Binding-site contacts:
Ligand atom OG contacts residue ILE25 of chain 45.D at 4.0 Å.
Ligand atom CB contacts residue ARG29 of chain 45.D at 4.1 Å.
Ligand atom CD contacts residue ARG36 of chain 45.D at 4.1 Å.
Ligand atom C contacts residue ARG35 of chain 45.D at 4.4 Å.
Ligand atom OE1 contacts residue ARG36 of chain 45.D at 3.8 Å.
Ligand atom N contacts residue PRO43 of chain 45.D at 4.4 Å.
Ligand atom CA contacts residue ARG35 of chain 45.D at 3.9 Å.
Ligand atom N contacts residue ARG35 of chain 45.D at 4.1 Å.
Ligand atom C contacts residue ARG35 of chain 45.D at 3.6 Å.
Ligand atom C contacts residue ASP243 of chain 45.D at 3.8 Å.
Ligand atom NE2 contacts residue ARG36 of chain 45.D at 3.9 Å.
Ligand atom CB contacts residue ASP243 of chain 45.D at 4.3 Å.
Ligand atom CD1 contacts residue ARG29 of chain 45.D at 4.4 Å.
Ligand atom CA contacts residue ASP243 of chain 45.D at 4.3 Å.
Ligand atom CB contacts residue ARG35 of chain 45.D at 4.1 Å.
Ligand atom O contacts residue ARG29 of chain 45.D at 3.8 Å.
Ligand atom N contacts residue ASP243 of chain 45.D at 3.2 Å (salt-bridge).
Ligand atom CB contacts residue PRO43 of chain 45.D at 3.8 Å (hydrophobic).
Ligand atom C contacts residue ARG36 of chain 45.D at 3.2 Å.
Ligand atom CD1 contacts residue LEU32 of chain 45.D at 3.8 Å (hydrophobic).
Ligand atom CG2 contacts residue ASP243 of chain 45.D at 3.3 Å.
Ligand atom CB contacts residue ARG35 of chain 45.D at 3.5 Å.
Ligand atom OG contacts residue ARG29 of chain 45.D at 4.3 Å.
Ligand atom CB contacts residue LEU40 of chain 45.D at 4.1 Å (hydrophobic).
Ligand atom O contacts residue ARG35 of chain 45.D at 3.4 Å (salt-bridge).
Ligand atom CD1 contacts residue LEU40 of chain 45.D at 3.8 Å (hydrophobic).
Ligand atom O contacts residue ARG35 of chain 45.D at 3.1 Å (salt-bridge).
Ligand atom CA contacts residue ARG29 of chain 45.D at 4.0 Å.
Ligand atom CG2 contacts residue LEU40 of chain 45.D at 4.2 Å (hydrophobic).
Ligand atom CA contacts residue ASP243 of chain 45.D at 4.4 Å.
Ligand atom CG contacts residue LEU40 of chain 45.D at 4.4 Å (hydrophobic).
Ligand atom CG1 contacts residue ARG35 of chain 45.D at 4.2 Å.
Ligand atom O contacts residue ASP243 of chain 45.D at 4.1 Å.
Ligand atom N contacts residue ASP243 of chain 45.D at 2.8 Å (salt-bridge).
Ligand atom CA contacts residue PRO43 of chain 45.D at 4.4 Å (hydrophobic).
Ligand atom CA contacts residue ASP243 of chain 45.D at 3.3 Å.
Ligand atom O contacts residue ARG36 of chain 45.D at 3.6 Å (salt-bridge).
Ligand atom C contacts residue ASP243 of chain 45.D at 3.9 Å.
Ligand atom CG2 contacts residue PRO43 of chain 45.D at 3.9 Å (hydrophobic).
Ligand atom CD1 contacts residue ARG35 of chain 45.D at 4.5 Å.

Sequence of chain 45.D:
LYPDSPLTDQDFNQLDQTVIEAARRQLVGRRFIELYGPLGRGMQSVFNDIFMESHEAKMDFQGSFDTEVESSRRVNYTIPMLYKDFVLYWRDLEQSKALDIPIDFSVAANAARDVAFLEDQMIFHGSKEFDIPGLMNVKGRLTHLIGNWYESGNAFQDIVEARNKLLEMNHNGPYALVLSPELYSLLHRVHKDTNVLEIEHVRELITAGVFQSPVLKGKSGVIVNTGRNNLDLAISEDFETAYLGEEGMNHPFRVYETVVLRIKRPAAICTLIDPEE

A protein and the small-molecule ligand that binds it are described below.
Small molecule (SMILES): CC[C@H](C)[C@H](NC(=O)[C@H](CC(C)C)NC(=O)[C@H](CO)NC(=O)CNC(=O)[C@@H](NC(=O)[C@@H](N)[C@@H](C)O)C(C)C)C(=O)N[C@H](C=O)CCC(N)=O